The protein below binds the small molecule below.
Small molecule (SMILES): CC(=O)N[C@@H]1[C@@H](O)[C@H](O)[C@@H](CO)O[C@H]1O

Sequence of chain 1.F:
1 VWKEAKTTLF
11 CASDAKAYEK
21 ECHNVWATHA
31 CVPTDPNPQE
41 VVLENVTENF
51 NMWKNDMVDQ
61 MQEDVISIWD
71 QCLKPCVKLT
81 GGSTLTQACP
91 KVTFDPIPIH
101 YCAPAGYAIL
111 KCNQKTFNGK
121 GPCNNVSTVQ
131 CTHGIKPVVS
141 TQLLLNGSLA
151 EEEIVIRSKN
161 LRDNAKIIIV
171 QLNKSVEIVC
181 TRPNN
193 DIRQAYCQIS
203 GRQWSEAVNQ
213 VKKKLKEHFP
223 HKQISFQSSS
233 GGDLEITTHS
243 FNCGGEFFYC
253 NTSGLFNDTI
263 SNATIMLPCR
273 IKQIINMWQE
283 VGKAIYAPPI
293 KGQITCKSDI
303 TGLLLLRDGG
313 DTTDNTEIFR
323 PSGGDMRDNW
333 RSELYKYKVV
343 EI

Binding-site contacts:
Ligand atom O5 contacts residue SER255 of chain 1.F at 3.6 Å (h-bond).
Ligand atom C1 contacts residue ASN253 of chain 1.F at 1.4 Å.
Ligand atom C3 contacts residue ASN253 of chain 1.F at 3.5 Å.
Ligand atom C7 contacts residue ASN253 of chain 1.F at 3.8 Å.
Ligand atom C2 contacts residue SER255 of chain 1.F at 4.4 Å.
Ligand atom C8 contacts residue THR239 of chain 1.F at 3.6 Å.
Ligand atom C5 contacts residue ASN253 of chain 1.F at 3.4 Å.
Ligand atom N2 contacts residue ASN253 of chain 1.F at 2.6 Å (h-bond).
Ligand atom C6 contacts residue SER255 of chain 1.F at 4.4 Å.
Ligand atom C2 contacts residue ASN253 of chain 1.F at 2.1 Å.
Ligand atom C4 contacts residue ASN253 of chain 1.F at 3.9 Å.
Ligand atom C1 contacts residue SER255 of chain 1.F at 3.4 Å.
Ligand atom C3 contacts residue SER255 of chain 1.F at 4.2 Å.
Ligand atom C5 contacts residue SER255 of chain 1.F at 3.4 Å.
Ligand atom C6 contacts residue ASN253 of chain 1.F at 4.4 Å.
Ligand atom C8 contacts residue LEU236 of chain 1.F at 4.0 Å (hydrophobic).
Ligand atom O6 contacts residue ASN253 of chain 1.F at 4.4 Å.
Ligand atom O5 contacts residue ASN253 of chain 1.F at 2.1 Å (h-bond).
Ligand atom C8 contacts residue THR240 of chain 1.F at 3.5 Å.
Ligand atom C4 contacts residue SER255 of chain 1.F at 4.3 Å.